Sequence of chain 1.B:
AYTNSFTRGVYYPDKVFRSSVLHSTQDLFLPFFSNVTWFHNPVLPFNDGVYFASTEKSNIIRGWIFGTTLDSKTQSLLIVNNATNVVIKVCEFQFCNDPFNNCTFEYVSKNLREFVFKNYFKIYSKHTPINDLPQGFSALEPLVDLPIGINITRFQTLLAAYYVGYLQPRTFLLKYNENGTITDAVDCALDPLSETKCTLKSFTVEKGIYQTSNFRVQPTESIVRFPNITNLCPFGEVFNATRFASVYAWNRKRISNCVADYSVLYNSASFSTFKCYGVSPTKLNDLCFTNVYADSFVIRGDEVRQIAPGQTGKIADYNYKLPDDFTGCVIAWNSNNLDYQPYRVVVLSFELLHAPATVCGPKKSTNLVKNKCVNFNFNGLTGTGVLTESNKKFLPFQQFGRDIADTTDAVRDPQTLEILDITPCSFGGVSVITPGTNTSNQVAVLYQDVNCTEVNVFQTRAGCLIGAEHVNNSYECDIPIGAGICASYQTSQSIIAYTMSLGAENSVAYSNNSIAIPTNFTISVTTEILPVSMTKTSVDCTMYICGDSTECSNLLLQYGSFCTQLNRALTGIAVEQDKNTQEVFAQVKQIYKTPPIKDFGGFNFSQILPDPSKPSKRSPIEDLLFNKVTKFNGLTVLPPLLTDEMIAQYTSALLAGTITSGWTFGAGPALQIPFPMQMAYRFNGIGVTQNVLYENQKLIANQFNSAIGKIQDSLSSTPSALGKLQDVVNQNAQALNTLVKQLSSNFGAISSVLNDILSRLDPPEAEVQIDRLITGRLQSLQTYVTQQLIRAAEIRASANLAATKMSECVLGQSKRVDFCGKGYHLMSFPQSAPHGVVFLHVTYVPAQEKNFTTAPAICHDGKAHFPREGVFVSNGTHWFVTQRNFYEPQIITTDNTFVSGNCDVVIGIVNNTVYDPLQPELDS

The small molecule below binds the protein below.
Small molecule (SMILES): CC(=O)N[C@@H]1[C@@H](O)[C@H](O)[C@@H](CO)O[C@H]1O

Binding-site contacts:
Ligand atom O7 contacts residue THR618 of chain 1.B at 3.3 Å.
Ligand atom C6 contacts residue ASN616 of chain 1.B at 4.5 Å.
Ligand atom C8 contacts residue THR618 of chain 1.B at 4.0 Å.
Ligand atom C3 contacts residue ASN616 of chain 1.B at 3.8 Å.
Ligand atom C7 contacts residue THR618 of chain 1.B at 3.6 Å.
Ligand atom O6 contacts residue ASN616 of chain 1.B at 4.2 Å.
Ligand atom C1 contacts residue ASN616 of chain 1.B at 1.4 Å.
Ligand atom C2 contacts residue ASN616 of chain 1.B at 2.4 Å.
Ligand atom C7 contacts residue ASN616 of chain 1.B at 4.0 Å.
Ligand atom C5 contacts residue ASN616 of chain 1.B at 3.6 Å.
Ligand atom C4 contacts residue ASN616 of chain 1.B at 4.2 Å.
Ligand atom O5 contacts residue ASN616 of chain 1.B at 2.3 Å (h-bond).
Ligand atom N2 contacts residue ASN616 of chain 1.B at 2.9 Å (h-bond).
Ligand atom N2 contacts residue THR618 of chain 1.B at 4.2 Å.